A small-molecule ligand and the protein it binds are described below.
Small molecule (SMILES): Nc1ccn([C@H]2C[C@H](O[P](=O)(O)OC[C@H]3O[C@@H](n4ccc(N)nc4=O)C[C@@H]3O)[C@@H](CO[P](=O)(O)O[C@H]3C[C@H](n4ccc(N)nc4=O)O[C@@H]3CO[P](=O)(O)O[C@H]3C[C@H](n4cnc5c(=O)[nH]c(N)nc54)O[C@@H]3CO[P](=O)(S)O[C@H]3C[C@H](n4cnc5c(=O)nc(N)[nH]c54)O[C@@H]3CO[P](=O)(O)O[C@H]3C[C@H](n4ccc(N)nc4=O)O[C@@H]3CO[P](=O)(O)O[C@H]3C[C@H](n4cnc5c(=O)nc(N)[nH]c54)O[C@@H]3CO[P](=O)(O)O[C@H]3C[C@H](n4cnc5c(=O)nc(N)[nH]c54)O[C@@H]3CO)O2)c(=O)n1

Binding-site contacts:
Ligand atom OP2 contacts residue ALA99 of chain 1.C at 2.8 Å (h-bond).
Ligand atom O6 contacts residue HIS100 of chain 1.C at 2.9 Å.
Ligand atom N2 contacts residue DC5 of chain 1.I at 2.9 Å (h-bond).
Ligand atom C8 contacts residue ALA99 of chain 1.C at 3.2 Å (hydrophobic).
Ligand atom O2 contacts residue DG3 of chain 1.I at 3.0 Å (h-bond).
Ligand atom N2 contacts residue DC8 of chain 1.I at 2.7 Å (h-bond).
Ligand atom C4' contacts residue LYS18 of chain 1.C at 3.2 Å.
Ligand atom N3 contacts residue DG2 of chain 1.I at 2.7 Å (h-bond).
Ligand atom O2 contacts residue DG6 of chain 1.I at 2.7 Å (h-bond).
Ligand atom N1 contacts residue DC7 of chain 1.I at 3.0 Å (h-bond).
Ligand atom N7 contacts residue HIS100 of chain 1.C at 3.0 Å (h-bond).
Ligand atom O3' contacts residue GLN30 of chain 1.C at 3.2 Å (h-bond).
Ligand atom O2 contacts residue DG2 of chain 1.I at 2.5 Å (h-bond).
Ligand atom OP1 contacts residue TYR29 of chain 1.C at 2.6 Å (h-bond).
Ligand atom N4 contacts residue DG2 of chain 1.I at 2.7 Å (h-bond).
Ligand atom O6 contacts residue DC5 of chain 1.I at 2.9 Å (h-bond).
Ligand atom N7 contacts residue GLY101 of chain 1.C at 3.0 Å (h-bond).
Ligand atom O6 contacts residue DG6 of chain 1.I at 3.2 Å (h-bond).
Ligand atom N4 contacts residue DG6 of chain 1.I at 3.2 Å (h-bond).
Ligand atom N1 contacts residue DC4 of chain 1.I at 2.8 Å (h-bond).
Ligand atom N3 contacts residue DG3 of chain 1.I at 3.0 Å (h-bond).
Ligand atom N4 contacts residue ASP102 of chain 1.C at 2.9 Å (salt-bridge).
Ligand atom N2 contacts residue DC4 of chain 1.I at 2.6 Å (h-bond).
Ligand atom OP1 contacts residue GLN30 of chain 1.C at 3.0 Å (h-bond).
Ligand atom N4 contacts residue DG3 of chain 1.I at 2.9 Å (h-bond).
Ligand atom N4 contacts residue DG1 of chain 1.I at 2.7 Å (h-bond).
Ligand atom O6 contacts residue HIS100 of chain 1.C at 2.9 Å (h-bond).
Ligand atom O6 contacts residue DC4 of chain 1.I at 2.9 Å (h-bond).
Ligand atom O2 contacts residue DG1 of chain 1.I at 2.5 Å (h-bond).
Ligand atom OP1 contacts residue ARG83 of chain 1.C at 3.0 Å (salt-bridge).
Ligand atom O5' contacts residue ALA20 of chain 1.C at 3.2 Å.
Ligand atom OP1 contacts residue ALA20 of chain 1.C at 3.0 Å (h-bond).
Ligand atom N1 contacts residue DC8 of chain 1.I at 2.9 Å (h-bond).
Ligand atom N4 contacts residue GLY101 of chain 1.C at 3.2 Å (h-bond).
Ligand atom N3 contacts residue DG1 of chain 1.I at 2.7 Å (h-bond).
Ligand atom N3 contacts residue DG6 of chain 1.I at 3.0 Å (h-bond).
Ligand atom N1 contacts residue DC5 of chain 1.I at 3.0 Å (h-bond).
Ligand atom O6 contacts residue DC8 of chain 1.I at 3.0 Å (h-bond).
Ligand atom OP2 contacts residue ARG71 of chain 1.C at 2.7 Å (salt-bridge).
Ligand atom N2 contacts residue DC7 of chain 1.I at 2.7 Å (h-bond).

Sequence of chain 1.C:
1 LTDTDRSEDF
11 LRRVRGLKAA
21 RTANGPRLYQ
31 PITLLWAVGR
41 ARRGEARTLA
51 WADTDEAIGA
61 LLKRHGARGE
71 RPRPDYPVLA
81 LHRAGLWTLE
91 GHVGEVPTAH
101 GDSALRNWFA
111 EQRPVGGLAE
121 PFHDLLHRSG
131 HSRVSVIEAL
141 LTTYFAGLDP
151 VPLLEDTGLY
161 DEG